The small molecule below binds the protein below.
Small molecule (SMILES): Oc1ccc(/C=C/c2cc(O)cc(O)c2)cc1

Binding-site contacts:
Ligand atom C11 contacts residue SER169 of chain 1.B at 3.6 Å.
Ligand atom C2 contacts residue NAP1 of chain 1.P at 3.4 Å.
Ligand atom C1 contacts residue NAP1 of chain 1.P at 3.9 Å.
Ligand atom C12 contacts residue ARG71 of chain 1.B at 3.8 Å.
Ligand atom O1 contacts residue GLU167 of chain 1.B at 2.7 Å (salt-bridge).
Ligand atom C7 contacts residue SO41 of chain 1.S at 3.1 Å.
Ligand atom C3 contacts residue NAP1 of chain 1.P at 3.2 Å.
Ligand atom O3 contacts residue TYR112 of chain 1.B at 3.9 Å.
Ligand atom O1 contacts residue VAL173 of chain 1.B at 3.9 Å.
Ligand atom C1 contacts residue ILE158 of chain 1.B at 3.5 Å (hydrophobic).
Ligand atom C6 contacts residue SO41 of chain 1.S at 3.9 Å.
Ligand atom O2 contacts residue SER110 of chain 1.B at 2.5 Å (h-bond).
Ligand atom C12 contacts residue GLU167 of chain 1.B at 3.7 Å.
Ligand atom C1 contacts residue ASP111 of chain 1.B at 3.2 Å.
Ligand atom C2 contacts residue ASP111 of chain 1.B at 3.0 Å.
Ligand atom C8 contacts residue NAP1 of chain 1.P at 3.9 Å.
Ligand atom C14 contacts residue ARG71 of chain 1.B at 3.8 Å.
Ligand atom C6 contacts residue ARG193 of chain 1.B at 3.5 Å.
Ligand atom O3 contacts residue ARG193 of chain 1.B at 2.7 Å (salt-bridge).
Ligand atom C3 contacts residue TYR133 of chain 1.B at 3.6 Å (hydrophobic).
Ligand atom C1 contacts residue ARG193 of chain 1.B at 3.4 Å.
Ligand atom C11 contacts residue ALA170 of chain 1.B at 3.1 Å (hydrophobic).
Ligand atom O2 contacts residue NAP1 of chain 1.P at 3.2 Å.
Ligand atom C7 contacts residue NAP1 of chain 1.P at 3.5 Å.
Ligand atom C4 contacts residue NAP1 of chain 1.P at 3.5 Å.
Ligand atom C6 contacts residue ILE158 of chain 1.B at 3.7 Å (hydrophobic).
Ligand atom C10 contacts residue ALA170 of chain 1.B at 3.5 Å (hydrophobic).
Ligand atom C5 contacts residue NAP1 of chain 1.P at 3.6 Å.
Ligand atom C8 contacts residue SO41 of chain 1.S at 3.9 Å.
Ligand atom C4 contacts residue TYR133 of chain 1.B at 3.8 Å (hydrophobic).
Ligand atom O3 contacts residue ASP111 of chain 1.B at 2.7 Å (salt-bridge).
Ligand atom C2 contacts residue SER110 of chain 1.B at 3.1 Å.
Ligand atom C5 contacts residue SO41 of chain 1.S at 3.8 Å.
Ligand atom C3 contacts residue SER110 of chain 1.B at 3.1 Å.
Ligand atom C2 contacts residue TYR112 of chain 1.B at 3.9 Å (hydrophobic).
Ligand atom C14 contacts residue PRO73 of chain 1.B at 3.9 Å (hydrophobic).
Ligand atom O2 contacts residue TYR133 of chain 1.B at 2.5 Å (h-bond).
Ligand atom C8 contacts residue ARG71 of chain 1.B at 3.7 Å.
Ligand atom O3 contacts residue ILE158 of chain 1.B at 3.0 Å (h-bond).
Ligand atom O3 contacts residue PRO157 of chain 1.B at 3.7 Å.

Sequence of chain 1.B:
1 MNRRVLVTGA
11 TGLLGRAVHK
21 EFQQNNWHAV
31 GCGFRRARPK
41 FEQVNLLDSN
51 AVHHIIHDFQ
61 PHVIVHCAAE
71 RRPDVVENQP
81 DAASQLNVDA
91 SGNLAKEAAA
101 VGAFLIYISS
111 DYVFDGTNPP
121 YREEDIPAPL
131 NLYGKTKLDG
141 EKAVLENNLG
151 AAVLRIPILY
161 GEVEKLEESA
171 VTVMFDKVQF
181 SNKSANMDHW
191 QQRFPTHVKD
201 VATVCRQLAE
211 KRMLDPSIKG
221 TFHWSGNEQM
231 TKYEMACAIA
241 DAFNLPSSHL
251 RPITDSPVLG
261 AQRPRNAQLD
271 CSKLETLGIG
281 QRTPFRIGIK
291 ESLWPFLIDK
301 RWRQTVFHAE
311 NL